Binding-site contacts:
Ligand atom C8 contacts residue ASP609 of chain 3.H at 4.4 Å.
Ligand atom N9 contacts residue HIS630 of chain 3.H at 3.8 Å.
Ligand atom N3 contacts residue PRO419 of chain 3.H at 4.2 Å.
Ligand atom N6 contacts residue PRO633 of chain 3.H at 4.2 Å.
Ligand atom N1 contacts residue PRO631 of chain 3.H at 3.8 Å.
Ligand atom N9 contacts residue PRO419 of chain 3.H at 4.2 Å.
Ligand atom C6 contacts residue PRO419 of chain 3.H at 4.3 Å (hydrophobic).
Ligand atom O2P contacts residue HIS628 of chain 3.H at 3.8 Å.
Ligand atom P contacts residue PHE629 of chain 3.H at 4.4 Å.
Ligand atom N6 contacts residue GLY637 of chain 3.H at 4.0 Å.
Ligand atom C2 contacts residue PRO419 of chain 3.H at 4.2 Å (hydrophobic).
Ligand atom C6 contacts residue PRO631 of chain 3.H at 3.6 Å (hydrophobic).
Ligand atom N6 contacts residue SER632 of chain 3.H at 4.0 Å.
Ligand atom N1 contacts residue VAL418 of chain 3.H at 3.8 Å.
Ligand atom N7 contacts residue SER632 of chain 3.H at 3.8 Å.
Ligand atom N6 contacts residue PRO631 of chain 3.H at 3.8 Å.
Ligand atom C5 contacts residue PRO419 of chain 3.H at 4.2 Å (hydrophobic).
Ligand atom C6 contacts residue GLY639 of chain 3.H at 3.8 Å.
Ligand atom O5' contacts residue PHE629 of chain 3.H at 3.9 Å.
Ligand atom O2P contacts residue PRO631 of chain 3.H at 3.8 Å.
Ligand atom N7 contacts residue HIS630 of chain 3.H at 3.6 Å.
Ligand atom C4 contacts residue PRO419 of chain 3.H at 4.0 Å (hydrophobic).
Ligand atom C5 contacts residue PRO631 of chain 3.H at 4.1 Å (hydrophobic).
Ligand atom N1 contacts residue GLY639 of chain 3.H at 3.1 Å (h-bond).
Ligand atom N6 contacts residue VAL418 of chain 3.H at 3.8 Å.
Ligand atom O4' contacts residue PRO631 of chain 3.H at 4.1 Å.
Ligand atom C1' contacts residue HIS630 of chain 3.H at 3.8 Å.
Ligand atom C5 contacts residue SER632 of chain 3.H at 4.4 Å.
Ligand atom N1 contacts residue PRO419 of chain 3.H at 4.2 Å.
Ligand atom C8 contacts residue HIS630 of chain 3.H at 3.1 Å.
Ligand atom N7 contacts residue ASP609 of chain 3.H at 4.1 Å.
Ligand atom C2 contacts residue PRO631 of chain 3.H at 4.3 Å (hydrophobic).
Ligand atom O4' contacts residue HIS630 of chain 3.H at 4.2 Å.
Ligand atom C6 contacts residue VAL418 of chain 3.H at 4.0 Å (hydrophobic).
Ligand atom O5' contacts residue PRO631 of chain 3.H at 4.0 Å.
Ligand atom N6 contacts residue PHE638 of chain 3.H at 3.8 Å.
Ligand atom C2 contacts residue GLY639 of chain 3.H at 3.9 Å.
Ligand atom C2' contacts residue PRO419 of chain 3.H at 4.0 Å (hydrophobic).
Ligand atom N6 contacts residue GLY639 of chain 3.H at 2.9 Å (h-bond).
Ligand atom O2P contacts residue PHE629 of chain 3.H at 3.4 Å (h-bond).

A protein and the small-molecule ligand that binds it are described below.
Small molecule (SMILES): Nc1ncnc2c1ncn2[C@H]1C[C@H](O)[C@@H](COP(=O)(O)O)O1

Sequence of chain 1.S:
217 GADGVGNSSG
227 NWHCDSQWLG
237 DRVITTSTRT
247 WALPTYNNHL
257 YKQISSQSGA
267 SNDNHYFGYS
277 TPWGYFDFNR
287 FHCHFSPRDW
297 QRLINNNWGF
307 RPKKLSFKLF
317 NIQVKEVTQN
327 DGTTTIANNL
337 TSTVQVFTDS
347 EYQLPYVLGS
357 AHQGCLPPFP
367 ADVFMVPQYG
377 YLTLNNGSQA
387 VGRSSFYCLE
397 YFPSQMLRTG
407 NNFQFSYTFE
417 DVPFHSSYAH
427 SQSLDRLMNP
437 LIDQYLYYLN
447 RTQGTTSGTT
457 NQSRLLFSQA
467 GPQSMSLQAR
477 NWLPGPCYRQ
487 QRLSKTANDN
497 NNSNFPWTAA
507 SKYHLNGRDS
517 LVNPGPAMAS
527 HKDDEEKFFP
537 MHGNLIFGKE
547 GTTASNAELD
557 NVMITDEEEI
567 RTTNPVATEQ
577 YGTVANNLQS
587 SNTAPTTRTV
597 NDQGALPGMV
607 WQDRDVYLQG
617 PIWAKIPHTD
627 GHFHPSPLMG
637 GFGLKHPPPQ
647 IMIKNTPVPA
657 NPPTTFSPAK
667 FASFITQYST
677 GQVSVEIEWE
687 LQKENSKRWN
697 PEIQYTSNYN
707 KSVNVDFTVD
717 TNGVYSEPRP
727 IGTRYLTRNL

Sequence of chain 3.H:
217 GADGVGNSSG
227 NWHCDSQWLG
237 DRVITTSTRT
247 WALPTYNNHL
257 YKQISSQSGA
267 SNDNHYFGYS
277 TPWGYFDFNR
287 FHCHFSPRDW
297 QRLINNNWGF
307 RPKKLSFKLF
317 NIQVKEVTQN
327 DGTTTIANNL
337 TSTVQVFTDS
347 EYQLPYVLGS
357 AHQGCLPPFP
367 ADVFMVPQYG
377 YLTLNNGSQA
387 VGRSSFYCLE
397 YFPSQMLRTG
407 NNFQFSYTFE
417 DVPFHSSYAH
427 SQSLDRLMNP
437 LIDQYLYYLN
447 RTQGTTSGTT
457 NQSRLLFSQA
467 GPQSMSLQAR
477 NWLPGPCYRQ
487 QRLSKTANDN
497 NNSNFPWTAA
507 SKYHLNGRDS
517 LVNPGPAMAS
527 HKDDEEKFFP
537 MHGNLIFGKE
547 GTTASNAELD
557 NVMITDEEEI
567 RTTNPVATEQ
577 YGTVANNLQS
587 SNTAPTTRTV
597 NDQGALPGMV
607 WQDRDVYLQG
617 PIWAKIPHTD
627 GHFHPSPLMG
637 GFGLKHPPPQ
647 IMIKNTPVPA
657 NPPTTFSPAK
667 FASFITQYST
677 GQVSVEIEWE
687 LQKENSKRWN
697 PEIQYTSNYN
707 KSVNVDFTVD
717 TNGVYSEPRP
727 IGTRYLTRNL